This small molecule binds to this protein.
Small molecule (SMILES): CO[C@H]1CCCC[C@@H](c2ccccc2)OC(=O)[C@@H](C)[C@@]2(O)O[C@H]([C@@H](C)[C@H](O)[C@H]2OC)[C@@H](C)/C=C/[C@H]1OC

Sequence of chain 1.C:
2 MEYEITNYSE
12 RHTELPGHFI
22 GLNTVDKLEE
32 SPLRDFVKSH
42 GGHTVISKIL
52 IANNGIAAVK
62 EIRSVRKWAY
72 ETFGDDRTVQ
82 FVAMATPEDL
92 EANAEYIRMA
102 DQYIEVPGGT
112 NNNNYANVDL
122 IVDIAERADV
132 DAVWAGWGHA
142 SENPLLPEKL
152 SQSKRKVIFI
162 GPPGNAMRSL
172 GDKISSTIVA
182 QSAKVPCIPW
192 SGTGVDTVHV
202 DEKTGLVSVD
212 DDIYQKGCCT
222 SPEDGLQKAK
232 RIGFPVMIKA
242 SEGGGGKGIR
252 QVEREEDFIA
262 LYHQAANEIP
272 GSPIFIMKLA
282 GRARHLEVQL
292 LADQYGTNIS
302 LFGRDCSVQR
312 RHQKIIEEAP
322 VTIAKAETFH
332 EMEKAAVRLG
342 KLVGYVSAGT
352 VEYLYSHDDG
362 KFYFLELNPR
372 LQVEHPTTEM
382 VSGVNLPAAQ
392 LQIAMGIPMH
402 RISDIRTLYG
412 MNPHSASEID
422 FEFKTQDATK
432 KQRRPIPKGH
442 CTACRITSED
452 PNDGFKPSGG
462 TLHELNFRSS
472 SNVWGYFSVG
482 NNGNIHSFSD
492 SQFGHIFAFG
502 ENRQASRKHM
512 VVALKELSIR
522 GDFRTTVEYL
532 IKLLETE

Binding-site contacts:
Ligand atom C13 contacts residue LYS61 of chain 1.C at 3.8 Å.
Ligand atom C19 contacts residue MET381 of chain 1.C at 3.6 Å (hydrophobic).
Ligand atom O12 contacts residue ARG64 of chain 1.C at 3.4 Å.
Ligand atom C16 contacts residue TRP475 of chain 1.C at 3.6 Å (hydrophobic).
Ligand atom C22 contacts residue SER65 of chain 1.C at 3.8 Å.
Ligand atom C3 contacts residue GLU380 of chain 1.C at 3.8 Å.
Ligand atom C30 contacts residue MET381 of chain 1.C at 3.6 Å (hydrophobic).
Ligand atom C26 contacts residue PHE498 of chain 1.C at 3.8 Å (hydrophobic).
Ligand atom O3 contacts residue LYS61 of chain 1.C at 3.4 Å.
Ligand atom C23 contacts residue ARG64 of chain 1.C at 3.6 Å.
Ligand atom C24 contacts residue ARG64 of chain 1.C at 3.7 Å.
Ligand atom C27 contacts residue MET381 of chain 1.C at 3.5 Å (hydrophobic).
Ligand atom C6 contacts residue ASN386 of chain 1.C at 3.7 Å.
Ligand atom C20 contacts residue VAL385 of chain 1.C at 3.7 Å (hydrophobic).
Ligand atom C5 contacts residue ASN386 of chain 1.C at 3.7 Å.
Ligand atom C12 contacts residue TRP475 of chain 1.C at 3.8 Å (hydrophobic).
Ligand atom C19 contacts residue GLU380 of chain 1.C at 3.5 Å.
Ligand atom C27 contacts residue CYS442 of chain 1.C at 3.7 Å (hydrophobic).
Ligand atom C28 contacts residue MET381 of chain 1.C at 3.7 Å (hydrophobic).
Ligand atom C27 contacts residue PHE498 of chain 1.C at 3.4 Å (hydrophobic).
Ligand atom C14 contacts residue TRP475 of chain 1.C at 3.6 Å (hydrophobic).
Ligand atom C4 contacts residue GLU380 of chain 1.C at 3.6 Å.
Ligand atom C29 contacts residue PHE498 of chain 1.C at 3.5 Å (hydrophobic).
Ligand atom C28 contacts residue PHE498 of chain 1.C at 3.5 Å (hydrophobic).
Ligand atom C20 contacts residue ASN386 of chain 1.C at 3.8 Å.
Ligand atom C25 contacts residue MET381 of chain 1.C at 3.5 Å (hydrophobic).
Ligand atom C26 contacts residue MET381 of chain 1.C at 3.4 Å (hydrophobic).
Ligand atom C30 contacts residue TRP475 of chain 1.C at 3.8 Å (hydrophobic).
Ligand atom O5 contacts residue LYS61 of chain 1.C at 3.1 Å (salt-bridge).
Ligand atom O5 contacts residue SER65 of chain 1.C at 2.8 Å (h-bond).
Ligand atom C6 contacts residue SER65 of chain 1.C at 3.8 Å.
Ligand atom O11 contacts residue ARG64 of chain 1.C at 2.9 Å (salt-bridge).
Ligand atom C5 contacts residue GLU380 of chain 1.C at 3.6 Å.
Ligand atom C24 contacts residue ILE57 of chain 1.C at 3.8 Å (hydrophobic).
Ligand atom O3 contacts residue GLU380 of chain 1.C at 2.9 Å (salt-bridge).
Ligand atom C29 contacts residue MET381 of chain 1.C at 3.8 Å (hydrophobic).
Ligand atom O5 contacts residue ASN386 of chain 1.C at 3.7 Å.
Ligand atom C22 contacts residue ARG64 of chain 1.C at 3.5 Å.
Ligand atom O5 contacts residue GLU380 of chain 1.C at 2.6 Å (salt-bridge).
Ligand atom C15 contacts residue TRP475 of chain 1.C at 3.8 Å (hydrophobic).